Binding-site contacts:
Ligand atom C2 contacts residue ARG465 of chain 4.A at 4.4 Å.
Ligand atom C5 contacts residue ASN485 of chain 4.A at 3.7 Å.
Ligand atom O7 contacts residue GLU482 of chain 4.A at 4.4 Å.
Ligand atom C8 contacts residue GLU482 of chain 4.A at 3.6 Å.
Ligand atom O7 contacts residue SER466 of chain 4.A at 4.4 Å.
Ligand atom C3 contacts residue ASN485 of chain 4.A at 3.9 Å.
Ligand atom C8 contacts residue ARG465 of chain 4.A at 3.9 Å.
Ligand atom C6 contacts residue ASN485 of chain 4.A at 4.2 Å.
Ligand atom C1 contacts residue ASN485 of chain 4.A at 1.4 Å.
Ligand atom C8 contacts residue LYS469 of chain 4.A at 3.7 Å.
Ligand atom N2 contacts residue ARG465 of chain 4.A at 4.2 Å.
Ligand atom O7 contacts residue ARG465 of chain 4.A at 3.4 Å.
Ligand atom C4 contacts residue ASN485 of chain 4.A at 4.2 Å.
Ligand atom O3 contacts residue ARG465 of chain 4.A at 3.6 Å.
Ligand atom O7 contacts residue ASN485 of chain 4.A at 3.5 Å (h-bond).
Ligand atom C7 contacts residue ASN485 of chain 4.A at 3.5 Å.
Ligand atom C7 contacts residue ARG465 of chain 4.A at 3.7 Å.
Ligand atom C7 contacts residue GLU482 of chain 4.A at 4.0 Å.
Ligand atom N2 contacts residue ASN485 of chain 4.A at 3.2 Å (h-bond).
Ligand atom O5 contacts residue ASN485 of chain 4.A at 2.5 Å (h-bond).
Ligand atom C2 contacts residue ASN485 of chain 4.A at 2.6 Å.

Sequence of chain 4.A:
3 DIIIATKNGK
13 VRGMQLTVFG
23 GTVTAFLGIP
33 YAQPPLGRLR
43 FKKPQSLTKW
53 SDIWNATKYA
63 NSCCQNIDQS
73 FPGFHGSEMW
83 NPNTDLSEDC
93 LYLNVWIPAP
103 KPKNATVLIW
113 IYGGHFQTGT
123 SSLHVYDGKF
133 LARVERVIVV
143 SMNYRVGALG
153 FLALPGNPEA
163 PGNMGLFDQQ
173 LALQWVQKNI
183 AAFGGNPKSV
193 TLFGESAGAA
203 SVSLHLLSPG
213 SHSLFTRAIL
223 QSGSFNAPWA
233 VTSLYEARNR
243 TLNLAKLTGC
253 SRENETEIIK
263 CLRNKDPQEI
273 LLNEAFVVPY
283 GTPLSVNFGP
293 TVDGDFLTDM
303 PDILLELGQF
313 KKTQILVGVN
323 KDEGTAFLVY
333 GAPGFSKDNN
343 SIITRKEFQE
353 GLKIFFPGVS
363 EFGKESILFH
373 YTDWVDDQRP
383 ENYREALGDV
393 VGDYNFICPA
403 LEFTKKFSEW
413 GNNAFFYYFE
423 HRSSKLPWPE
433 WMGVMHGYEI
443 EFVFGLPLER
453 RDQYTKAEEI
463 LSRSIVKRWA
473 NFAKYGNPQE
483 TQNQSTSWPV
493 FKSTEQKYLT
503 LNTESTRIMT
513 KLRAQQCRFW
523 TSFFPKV

A protein and the small-molecule ligand that binds it are described below.
Small molecule (SMILES): CC(=O)N[C@@H]1[C@@H](O)[C@H](O)[C@@H](CO)O[C@H]1O